The protein below binds the small molecule below.
Small molecule (SMILES): CC(=O)N[C@@H]1[C@@H](O)[C@H](O)[C@@H](CO)O[C@H]1O

Sequence of chain 1.E:
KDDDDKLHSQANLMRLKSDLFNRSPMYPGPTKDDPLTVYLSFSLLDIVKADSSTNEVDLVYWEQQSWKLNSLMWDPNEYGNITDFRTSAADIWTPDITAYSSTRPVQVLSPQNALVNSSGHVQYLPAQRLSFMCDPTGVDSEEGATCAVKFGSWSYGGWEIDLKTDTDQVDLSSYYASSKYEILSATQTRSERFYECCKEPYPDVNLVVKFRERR

Binding-site contacts:
Ligand atom C5 contacts residue ASN83 of chain 1.E at 3.6 Å.
Ligand atom C3 contacts residue ASN83 of chain 1.E at 3.9 Å.
Ligand atom C1 contacts residue ASN79 of chain 1.E at 4.1 Å.
Ligand atom C8 contacts residue ASN79 of chain 1.E at 4.2 Å.
Ligand atom O7 contacts residue GLY82 of chain 1.E at 4.4 Å.
Ligand atom C1 contacts residue ASN83 of chain 1.E at 1.5 Å.
Ligand atom N2 contacts residue ASN83 of chain 1.E at 3.1 Å (h-bond).
Ligand atom C7 contacts residue GLY82 of chain 1.E at 4.3 Å.
Ligand atom C4 contacts residue ASN83 of chain 1.E at 4.1 Å.
Ligand atom C2 contacts residue ASN83 of chain 1.E at 2.5 Å.
Ligand atom C8 contacts residue GLY82 of chain 1.E at 4.4 Å.
Ligand atom C7 contacts residue ASN83 of chain 1.E at 4.1 Å.
Ligand atom O7 contacts residue ASN83 of chain 1.E at 4.4 Å.
Ligand atom N2 contacts residue ASN79 of chain 1.E at 4.5 Å.
Ligand atom O5 contacts residue ASN83 of chain 1.E at 2.3 Å (h-bond).